Binding-site contacts:
Ligand atom OAD contacts residue LEU115 of chain 1.A at 3.8 Å.
Ligand atom CAA contacts residue GLY237 of chain 1.A at 3.7 Å.
Ligand atom OAC contacts residue SER133 of chain 1.A at 3.1 Å (h-bond).
Ligand atom CAL contacts residue LEU244 of chain 1.A at 3.8 Å (hydrophobic).
Ligand atom CAB contacts residue VAL155 of chain 1.A at 3.5 Å (hydrophobic).
Ligand atom OAC contacts residue LEU77 of chain 1.A at 3.9 Å.
Ligand atom CAZ contacts residue LEU115 of chain 1.A at 3.7 Å (hydrophobic).
Ligand atom CBA contacts residue CYS81 of chain 1.A at 3.8 Å (hydrophobic).
Ligand atom OAD contacts residue ALA78 of chain 1.A at 3.1 Å.
Ligand atom CAF contacts residue PHE148 of chain 1.A at 3.8 Å (hydrophobic).
Ligand atom CAP contacts residue ALA78 of chain 1.A at 3.8 Å (hydrophobic).
Ligand atom OAD contacts residue PHE74 of chain 1.A at 3.7 Å.
Ligand atom OAC contacts residue PHE132 of chain 1.A at 3.5 Å.
Ligand atom CAJ contacts residue LEU244 of chain 1.A at 3.8 Å (hydrophobic).
Ligand atom CAP contacts residue CYS81 of chain 1.A at 3.7 Å (hydrophobic).
Ligand atom CBD contacts residue PHE148 of chain 1.A at 3.9 Å (hydrophobic).
Ligand atom CAW contacts residue LEU115 of chain 1.A at 3.7 Å (hydrophobic).
Ligand atom CAN contacts residue ALA78 of chain 1.A at 3.6 Å (hydrophobic).
Ligand atom OAE contacts residue SER133 of chain 1.A at 2.6 Å (h-bond).
Ligand atom CAF contacts residue ILE119 of chain 1.A at 3.9 Å (hydrophobic).
Ligand atom CAU contacts residue SER133 of chain 1.A at 3.6 Å.
Ligand atom CBC contacts residue PHE148 of chain 1.A at 3.5 Å (hydrophobic).
Ligand atom CAI contacts residue ILE256 of chain 1.A at 3.8 Å (hydrophobic).
Ligand atom NAT contacts residue LEU115 of chain 1.A at 3.2 Å (h-bond).
Ligand atom CAG contacts residue PHE148 of chain 1.A at 3.4 Å (hydrophobic).
Ligand atom CAJ contacts residue TRP71 of chain 1.A at 3.8 Å (hydrophobic).
Ligand atom CAP contacts residue LEU77 of chain 1.A at 3.7 Å (hydrophobic).
Ligand atom OAE contacts residue PHE45 of chain 1.A at 3.7 Å.
Ligand atom CAM contacts residue LEU112 of chain 1.A at 3.9 Å (hydrophobic).
Ligand atom CAO contacts residue LEU115 of chain 1.A at 3.4 Å (hydrophobic).
Ligand atom CAP contacts residue PHE132 of chain 1.A at 3.5 Å (hydrophobic).
Ligand atom CAS contacts residue PHE148 of chain 1.A at 3.8 Å (hydrophobic).
Ligand atom CAH contacts residue PHE74 of chain 1.A at 3.5 Å (hydrophobic).
Ligand atom CAF contacts residue LEU115 of chain 1.A at 3.6 Å (hydrophobic).
Ligand atom CAQ contacts residue CYS81 of chain 1.A at 3.8 Å (hydrophobic).
Ligand atom CAO contacts residue ILE119 of chain 1.A at 3.5 Å (hydrophobic).
Ligand atom CAV contacts residue LEU115 of chain 1.A at 3.8 Å (hydrophobic).
Ligand atom OAE contacts residue ARG122 of chain 1.A at 3.0 Å (salt-bridge).
Ligand atom CAX contacts residue PHE148 of chain 1.A at 3.7 Å (hydrophobic).
Ligand atom CAJ contacts residue VAL241 of chain 1.A at 3.9 Å (hydrophobic).

Sequence of chain 1.A:
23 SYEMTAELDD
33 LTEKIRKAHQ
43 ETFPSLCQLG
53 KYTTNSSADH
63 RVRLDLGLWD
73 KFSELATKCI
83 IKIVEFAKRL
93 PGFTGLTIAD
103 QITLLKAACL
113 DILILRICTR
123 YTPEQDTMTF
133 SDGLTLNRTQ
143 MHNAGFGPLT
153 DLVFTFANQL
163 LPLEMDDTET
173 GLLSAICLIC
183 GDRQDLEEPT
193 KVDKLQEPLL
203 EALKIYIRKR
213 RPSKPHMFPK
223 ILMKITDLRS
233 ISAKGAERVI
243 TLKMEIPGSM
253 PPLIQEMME

This protein binds this small molecule.
Small molecule (SMILES): CC1(C)CC=C(c2ccccc2)c2cc(C(=O)Nc3ccc(C(=O)O)cc3)ccc21